Sequence of chain 1.B:
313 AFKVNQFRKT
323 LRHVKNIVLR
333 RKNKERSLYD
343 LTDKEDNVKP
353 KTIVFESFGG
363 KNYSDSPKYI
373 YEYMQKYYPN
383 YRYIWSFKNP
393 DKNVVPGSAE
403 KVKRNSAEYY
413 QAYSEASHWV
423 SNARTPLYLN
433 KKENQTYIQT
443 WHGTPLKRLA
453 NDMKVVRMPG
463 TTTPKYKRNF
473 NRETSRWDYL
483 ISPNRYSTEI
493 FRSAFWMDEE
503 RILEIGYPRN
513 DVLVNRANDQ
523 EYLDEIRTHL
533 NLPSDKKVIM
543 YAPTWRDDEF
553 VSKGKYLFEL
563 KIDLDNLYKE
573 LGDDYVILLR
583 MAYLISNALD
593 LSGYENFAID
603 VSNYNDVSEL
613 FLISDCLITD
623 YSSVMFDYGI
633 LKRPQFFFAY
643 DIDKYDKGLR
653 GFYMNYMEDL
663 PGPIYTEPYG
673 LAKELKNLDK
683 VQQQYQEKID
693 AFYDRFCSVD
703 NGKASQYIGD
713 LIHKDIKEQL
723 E

This small molecule binds to this protein.
Small molecule (SMILES): O=C(O)CN(CCN(CC(=O)O)CC(=O)O)CC(=O)O

Sequence of chain 1.A:
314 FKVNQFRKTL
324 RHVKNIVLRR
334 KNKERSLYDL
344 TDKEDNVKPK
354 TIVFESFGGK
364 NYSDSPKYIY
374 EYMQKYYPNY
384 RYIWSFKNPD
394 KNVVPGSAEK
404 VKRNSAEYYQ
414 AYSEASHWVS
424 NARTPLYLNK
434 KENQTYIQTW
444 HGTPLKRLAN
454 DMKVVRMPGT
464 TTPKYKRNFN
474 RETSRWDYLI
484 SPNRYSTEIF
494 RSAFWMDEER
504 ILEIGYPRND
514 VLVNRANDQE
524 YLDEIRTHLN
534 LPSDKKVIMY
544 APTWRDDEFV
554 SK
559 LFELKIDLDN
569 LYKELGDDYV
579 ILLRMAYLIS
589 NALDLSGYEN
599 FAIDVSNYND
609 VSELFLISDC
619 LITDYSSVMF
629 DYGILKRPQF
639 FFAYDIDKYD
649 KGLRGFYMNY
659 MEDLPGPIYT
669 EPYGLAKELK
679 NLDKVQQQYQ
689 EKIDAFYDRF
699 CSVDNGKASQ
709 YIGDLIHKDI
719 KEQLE

Binding-site contacts:
Ligand atom C7 contacts residue LYS327 of chain 1.A at 3.2 Å.
Ligand atom C1 contacts residue PO41 of chain 1.E at 4.1 Å.
Ligand atom C6 contacts residue LYS327 of chain 1.B at 3.6 Å.
Ligand atom O13 contacts residue ARG324 of chain 1.A at 3.6 Å.
Ligand atom C12 contacts residue ARG324 of chain 1.A at 3.2 Å.
Ligand atom O16 contacts residue PO41 of chain 1.N at 2.5 Å (h-bond).
Ligand atom C11 contacts residue PO41 of chain 1.E at 4.1 Å.
Ligand atom N3 contacts residue ARG324 of chain 1.B at 4.0 Å.
Ligand atom O17 contacts residue ARG324 of chain 1.B at 3.1 Å.
Ligand atom C10 contacts residue PO41 of chain 1.N at 3.6 Å.
Ligand atom C1 contacts residue ARG324 of chain 1.B at 3.1 Å.
Ligand atom O15 contacts residue LYS327 of chain 1.B at 4.1 Å.
Ligand atom O16 contacts residue ARG324 of chain 1.A at 3.3 Å (salt-bridge).
Ligand atom C2 contacts residue PO41 of chain 1.E at 3.5 Å.
Ligand atom O20 contacts residue LEU323 of chain 1.A at 3.7 Å.
Ligand atom C2 contacts residue ARG324 of chain 1.B at 3.5 Å.
Ligand atom N8 contacts residue LYS327 of chain 1.A at 2.8 Å (salt-bridge).
Ligand atom C12 contacts residue LYS327 of chain 1.A at 3.5 Å.
Ligand atom N3 contacts residue LYS327 of chain 1.B at 3.9 Å.
Ligand atom O18 contacts residue PO41 of chain 1.E at 3.3 Å (h-bond).
Ligand atom O18 contacts residue ARG324 of chain 1.B at 3.3 Å (salt-bridge).
Ligand atom C4 contacts residue ARG324 of chain 1.B at 3.9 Å.
Ligand atom C9 contacts residue ARG324 of chain 1.A at 3.0 Å.
Ligand atom O19 contacts residue LYS327 of chain 1.A at 3.4 Å.
Ligand atom N8 contacts residue ARG324 of chain 1.A at 4.0 Å.
Ligand atom O13 contacts residue LYS327 of chain 1.A at 3.3 Å (salt-bridge).
Ligand atom O16 contacts residue LYS327 of chain 1.B at 3.4 Å (salt-bridge).
Ligand atom C6 contacts residue LYS327 of chain 1.A at 4.0 Å.
Ligand atom C10 contacts residue LYS327 of chain 1.B at 4.0 Å.
Ligand atom O20 contacts residue LYS327 of chain 1.B at 3.3 Å.
Ligand atom O15 contacts residue PO41 of chain 1.N at 3.3 Å (h-bond).
Ligand atom O19 contacts residue ARG324 of chain 1.A at 3.8 Å.
Ligand atom C9 contacts residue LYS327 of chain 1.A at 4.1 Å.
Ligand atom C2 contacts residue LYS327 of chain 1.A at 3.9 Å.
Ligand atom O14 contacts residue ARG324 of chain 1.A at 2.9 Å.
Ligand atom O15 contacts residue ARG324 of chain 1.A at 4.1 Å.
Ligand atom O19 contacts residue LEU323 of chain 1.A at 4.0 Å.
Ligand atom O17 contacts residue LYS327 of chain 1.B at 3.6 Å.
Ligand atom C10 contacts residue ARG324 of chain 1.A at 3.4 Å.
Ligand atom C11 contacts residue LYS327 of chain 1.A at 3.1 Å.